Sequence of chain 1.A:
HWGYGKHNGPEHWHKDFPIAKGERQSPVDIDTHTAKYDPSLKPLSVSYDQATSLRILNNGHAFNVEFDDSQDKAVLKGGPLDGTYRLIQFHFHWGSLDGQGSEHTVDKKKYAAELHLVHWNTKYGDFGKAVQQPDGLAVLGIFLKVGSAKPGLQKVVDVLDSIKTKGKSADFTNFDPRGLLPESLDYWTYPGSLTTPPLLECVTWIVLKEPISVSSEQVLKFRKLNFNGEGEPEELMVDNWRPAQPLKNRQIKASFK

Binding-site contacts:
Ligand atom OAH contacts residue TRP205 of chain 1.A at 3.4 Å.
Ligand atom OAI contacts residue ZN1 of chain 1.B at 3.1 Å.
Ligand atom CAM contacts residue PRO197 of chain 1.A at 3.9 Å (hydrophobic).
Ligand atom SAG contacts residue HIS116 of chain 1.A at 3.9 Å.
Ligand atom NAL contacts residue THR196 of chain 1.A at 2.8 Å (h-bond).
Ligand atom OAI contacts residue HIS116 of chain 1.A at 3.3 Å (h-bond).
Ligand atom CAD contacts residue LEU194 of chain 1.A at 3.9 Å (hydrophobic).
Ligand atom NAJ contacts residue THR195 of chain 1.A at 2.8 Å (h-bond).
Ligand atom NAJ contacts residue HIS91 of chain 1.A at 3.2 Å (h-bond).
Ligand atom OAK contacts residue DMS1 of chain 1.E at 3.1 Å.
Ligand atom NAJ contacts residue HIS93 of chain 1.A at 3.3 Å (h-bond).
Ligand atom NAJ contacts residue ZN1 of chain 1.B at 1.9 Å.
Ligand atom CAM contacts residue THR196 of chain 1.A at 3.4 Å.
Ligand atom CAO contacts residue PRO197 of chain 1.A at 3.3 Å (hydrophobic).
Ligand atom CAB contacts residue LEU194 of chain 1.A at 3.8 Å (hydrophobic).
Ligand atom NAJ contacts residue HIS116 of chain 1.A at 3.4 Å (h-bond).
Ligand atom OAI contacts residue VAL139 of chain 1.A at 3.6 Å.
Ligand atom OAI contacts residue HIS91 of chain 1.A at 3.4 Å.
Ligand atom CAF contacts residue LEU194 of chain 1.A at 3.8 Å (hydrophobic).
Ligand atom OAH contacts residue SER193 of chain 1.A at 3.9 Å.
Ligand atom OAI contacts residue TRP205 of chain 1.A at 3.9 Å.
Ligand atom CAA contacts residue DMS1 of chain 1.E at 3.6 Å.
Ligand atom CAA contacts residue LEU194 of chain 1.A at 3.8 Å (hydrophobic).
Ligand atom CAB contacts residue DMS1 of chain 1.E at 3.7 Å.
Ligand atom OAI contacts residue VAL118 of chain 1.A at 3.8 Å.
Ligand atom NAN contacts residue THR196 of chain 1.A at 3.5 Å (h-bond).
Ligand atom CAA contacts residue VAL118 of chain 1.A at 3.9 Å (hydrophobic).
Ligand atom SAG contacts residue THR195 of chain 1.A at 3.8 Å.
Ligand atom OAH contacts residue LEU194 of chain 1.A at 3.3 Å.
Ligand atom CAC contacts residue LEU194 of chain 1.A at 3.9 Å (hydrophobic).
Ligand atom OAH contacts residue THR195 of chain 1.A at 2.8 Å (h-bond).
Ligand atom OAT contacts residue ASN59 of chain 1.A at 3.5 Å.
Ligand atom NAN contacts residue PRO197 of chain 1.A at 2.7 Å (h-bond).
Ligand atom OAK contacts residue PHE127 of chain 1.A at 3.4 Å.
Ligand atom CAD contacts residue THR196 of chain 1.A at 3.4 Å.
Ligand atom CAC contacts residue THR196 of chain 1.A at 3.6 Å.
Ligand atom SAG contacts residue HIS91 of chain 1.A at 3.9 Å.
Ligand atom SAG contacts residue ZN1 of chain 1.B at 3.0 Å.
Ligand atom CAF contacts residue VAL118 of chain 1.A at 3.7 Å (hydrophobic).
Ligand atom NAN contacts residue PRO198 of chain 1.A at 3.8 Å.

This small molecule binds to this protein.
Small molecule (SMILES): NS(=O)(=O)c1ccc(O)c(NC(=O)NCCCCO)c1